Binding-site contacts:
Ligand atom CAF contacts residue TYR403 of chain 1.C at 4.1 Å (hydrophobic).
Ligand atom CAG contacts residue U2F1 of chain 1.I at 4.1 Å.
Ligand atom CAK contacts residue GLU102 of chain 1.C at 3.8 Å.
Ligand atom OAM contacts residue PHE156 of chain 1.C at 3.9 Å.
Ligand atom CAA contacts residue U2F1 of chain 1.I at 3.8 Å.
Ligand atom OAM contacts residue SER158 of chain 1.C at 3.0 Å.
Ligand atom OAM contacts residue LEU136 of chain 1.C at 3.9 Å.
Ligand atom CAJ contacts residue GLU405 of chain 1.C at 3.9 Å.
Ligand atom CAL contacts residue CYS162 of chain 1.C at 4.0 Å (hydrophobic).
Ligand atom CAK contacts residue ALA404 of chain 1.C at 3.9 Å (hydrophobic).
Ligand atom CAA contacts residue LEU136 of chain 1.C at 3.8 Å (hydrophobic).
Ligand atom CAE contacts residue ALA404 of chain 1.C at 4.0 Å (hydrophobic).
Ligand atom CAA contacts residue SER158 of chain 1.C at 3.3 Å.
Ligand atom CAE contacts residue HIS38 of chain 1.C at 3.9 Å.
Ligand atom CAJ contacts residue U2F1 of chain 1.I at 4.0 Å.
Ligand atom CAB contacts residue GLU102 of chain 1.C at 3.7 Å.
Ligand atom CAA contacts residue THR157 of chain 1.C at 3.5 Å.
Ligand atom CAD contacts residue ALA404 of chain 1.C at 3.7 Å (hydrophobic).
Ligand atom CAH contacts residue HIS101 of chain 1.C at 3.9 Å.
Ligand atom CAO contacts residue TYR403 of chain 1.C at 4.2 Å (hydrophobic).
Ligand atom CAB contacts residue LEU215 of chain 1.C at 4.1 Å (hydrophobic).
Ligand atom CAI contacts residue U2F1 of chain 1.I at 3.8 Å.
Ligand atom CAQ contacts residue ALA404 of chain 1.C at 4.0 Å (hydrophobic).
Ligand atom CAS contacts residue LEU136 of chain 1.C at 4.1 Å (hydrophobic).
Ligand atom CAB contacts residue PRO203 of chain 1.C at 3.4 Å (hydrophobic).
Ligand atom CAJ contacts residue LEU136 of chain 1.C at 4.1 Å (hydrophobic).
Ligand atom OAM contacts residue GLU405 of chain 1.C at 4.2 Å.
Ligand atom CAF contacts residue HIS101 of chain 1.C at 3.6 Å.
Ligand atom OAC contacts residue HIS101 of chain 1.C at 4.0 Å.
Ligand atom OAN contacts residue VAL201 of chain 1.C at 3.7 Å.
Ligand atom CAR contacts residue GLU405 of chain 1.C at 3.9 Å.
Ligand atom CAL contacts residue GLU405 of chain 1.C at 3.9 Å.
Ligand atom CAR contacts residue LEU136 of chain 1.C at 3.7 Å (hydrophobic).
Ligand atom CAB contacts residue VAL201 of chain 1.C at 4.0 Å (hydrophobic).
Ligand atom CAA contacts residue PHE156 of chain 1.C at 4.0 Å (hydrophobic).
Ligand atom CAG contacts residue HIS38 of chain 1.C at 4.1 Å.
Ligand atom CAL contacts residue LEU136 of chain 1.C at 3.7 Å (hydrophobic).
Ligand atom CAD contacts residue GLU102 of chain 1.C at 3.7 Å.
Ligand atom CAI contacts residue HIS38 of chain 1.C at 3.6 Å.
Ligand atom CAP contacts residue HIS38 of chain 1.C at 4.2 Å.

Sequence of chain 1.C:
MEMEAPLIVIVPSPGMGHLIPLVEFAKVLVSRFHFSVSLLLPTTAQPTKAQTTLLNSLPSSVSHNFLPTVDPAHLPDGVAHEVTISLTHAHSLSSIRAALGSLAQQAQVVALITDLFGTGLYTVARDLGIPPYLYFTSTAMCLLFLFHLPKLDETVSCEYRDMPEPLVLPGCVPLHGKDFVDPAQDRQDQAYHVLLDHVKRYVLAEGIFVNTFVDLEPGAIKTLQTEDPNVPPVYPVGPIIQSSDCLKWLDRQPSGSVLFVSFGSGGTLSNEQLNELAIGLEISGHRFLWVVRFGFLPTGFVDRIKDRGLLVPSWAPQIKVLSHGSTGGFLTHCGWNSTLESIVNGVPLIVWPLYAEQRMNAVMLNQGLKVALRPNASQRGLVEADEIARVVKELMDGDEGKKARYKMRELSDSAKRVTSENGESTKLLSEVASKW

This protein binds this small molecule.
Small molecule (SMILES): COc1cc(/C=C/c2ccc(O)cc2)cc(OC)c1